Sequence of chain 1.A:
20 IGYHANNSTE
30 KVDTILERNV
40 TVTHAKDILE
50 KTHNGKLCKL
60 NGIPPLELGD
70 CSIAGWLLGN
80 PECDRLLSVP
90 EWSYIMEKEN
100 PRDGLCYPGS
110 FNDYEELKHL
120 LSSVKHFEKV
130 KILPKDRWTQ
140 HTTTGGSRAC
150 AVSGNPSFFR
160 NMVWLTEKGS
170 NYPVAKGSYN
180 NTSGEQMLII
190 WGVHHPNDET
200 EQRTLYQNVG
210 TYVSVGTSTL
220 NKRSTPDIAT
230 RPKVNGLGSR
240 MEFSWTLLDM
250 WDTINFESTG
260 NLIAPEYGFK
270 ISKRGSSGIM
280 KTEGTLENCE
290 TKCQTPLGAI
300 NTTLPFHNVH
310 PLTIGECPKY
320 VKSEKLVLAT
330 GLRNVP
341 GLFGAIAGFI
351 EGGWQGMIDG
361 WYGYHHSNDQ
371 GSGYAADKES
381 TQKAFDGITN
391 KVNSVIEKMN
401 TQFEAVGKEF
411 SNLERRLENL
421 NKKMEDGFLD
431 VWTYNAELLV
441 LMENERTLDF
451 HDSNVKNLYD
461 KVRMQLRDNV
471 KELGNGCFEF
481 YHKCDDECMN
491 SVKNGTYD

Binding-site contacts:
Ligand atom N5 contacts residue TRP163 of chain 1.A at 4.1 Å.
Ligand atom O9 contacts residue SER238 of chain 1.A at 3.7 Å.
Ligand atom O1B contacts residue LEU236 of chain 1.A at 3.9 Å.
Ligand atom C8 contacts residue GLU200 of chain 1.A at 3.5 Å.
Ligand atom O1A contacts residue SER146 of chain 1.A at 3.8 Å.
Ligand atom C9 contacts residue TYR106 of chain 1.A at 3.8 Å (hydrophobic).
Ligand atom O9 contacts residue HIS193 of chain 1.A at 3.7 Å.
Ligand atom C7 contacts residue TRP163 of chain 1.A at 4.1 Å (hydrophobic).
Ligand atom O8 contacts residue GLU200 of chain 1.A at 4.3 Å.
Ligand atom C9 contacts residue TRP163 of chain 1.A at 4.3 Å (hydrophobic).
Ligand atom O1A contacts residue ARG147 of chain 1.A at 3.4 Å (salt-bridge).
Ligand atom O9 contacts residue PRO195 of chain 1.A at 4.4 Å.
Ligand atom C8 contacts residue LEU204 of chain 1.A at 4.3 Å (hydrophobic).
Ligand atom O9 contacts residue TYR106 of chain 1.A at 4.4 Å.
Ligand atom O9 contacts residue LEU204 of chain 1.A at 4.2 Å.
Ligand atom C11 contacts residue LEU204 of chain 1.A at 2.7 Å (hydrophobic).
Ligand atom O10 contacts residue TRP163 of chain 1.A at 4.2 Å.
Ligand atom O7 contacts residue GLU200 of chain 1.A at 4.4 Å.
Ligand atom O1B contacts residue SER146 of chain 1.A at 3.6 Å (h-bond).
Ligand atom C4 contacts residue GLY145 of chain 1.A at 3.4 Å.
Ligand atom C9 contacts residue LEU204 of chain 1.A at 3.5 Å (hydrophobic).
Ligand atom O8 contacts residue SER238 of chain 1.A at 3.9 Å.
Ligand atom C1 contacts residue SER146 of chain 1.A at 4.0 Å.
Ligand atom O10 contacts residue THR165 of chain 1.A at 4.1 Å.
Ligand atom C1 contacts residue ARG147 of chain 1.A at 4.4 Å.
Ligand atom C10 contacts residue LEU204 of chain 1.A at 3.4 Å (hydrophobic).
Ligand atom C9 contacts residue GLU200 of chain 1.A at 2.4 Å.
Ligand atom O10 contacts residue LEU204 of chain 1.A at 3.4 Å.
Ligand atom C7 contacts residue LEU204 of chain 1.A at 3.9 Å (hydrophobic).
Ligand atom O8 contacts residue LEU236 of chain 1.A at 4.0 Å.
Ligand atom O7 contacts residue LEU204 of chain 1.A at 3.6 Å.
Ligand atom C8 contacts residue TYR106 of chain 1.A at 4.0 Å (hydrophobic).
Ligand atom N5 contacts residue GLY145 of chain 1.A at 3.5 Å (h-bond).
Ligand atom O9 contacts residue GLU200 of chain 1.A at 1.1 Å (salt-bridge).
Ligand atom O8 contacts residue TRP163 of chain 1.A at 4.2 Å.
Ligand atom O8 contacts residue TYR106 of chain 1.A at 3.1 Å (h-bond).
Ligand atom O4 contacts residue GLY145 of chain 1.A at 3.6 Å (h-bond).
Ligand atom C5 contacts residue GLY145 of chain 1.A at 4.0 Å.
Ligand atom C9 contacts residue HIS193 of chain 1.A at 3.4 Å.
Ligand atom C9 contacts residue SER238 of chain 1.A at 4.1 Å.

The protein below binds the small molecule below.
Small molecule (SMILES): CC(=O)N[C@H]1[C@H]([C@H](O)[C@H](O)CO)O[C@@](O)(C(=O)O)C[C@@H]1O